Binding-site contacts:
Ligand atom C3 contacts residue MET84 of chain 5.A at 3.7 Å (hydrophobic).
Ligand atom O10 contacts residue SER171 of chain 7.B at 3.8 Å.
Ligand atom C7 contacts residue GLU7 of chain 7.A at 3.5 Å.
Ligand atom C6 contacts residue GLU149 of chain 5.A at 3.5 Å.
Ligand atom O11 contacts residue ARG76 of chain 7.B at 2.8 Å (salt-bridge).
Ligand atom C5 contacts residue HIS52 of chain 7.A at 3.2 Å.
Ligand atom P9 contacts residue ARG76 of chain 7.B at 3.7 Å.
Ligand atom O13 contacts residue GLU7 of chain 7.A at 2.8 Å (salt-bridge).
Ligand atom N4 contacts residue HIS146 of chain 5.A at 3.3 Å (h-bond).
Ligand atom C6 contacts residue MET84 of chain 5.A at 3.6 Å (hydrophobic).
Ligand atom O13 contacts residue HIS53 of chain 7.A at 3.3 Å (h-bond).
Ligand atom C5 contacts residue MN1 of chain 7.D at 3.3 Å.
Ligand atom N2 contacts residue MET84 of chain 5.A at 3.5 Å (h-bond).
Ligand atom C7 contacts residue GLU149 of chain 5.A at 3.6 Å.
Ligand atom O12 contacts residue LYS153 of chain 5.A at 2.8 Å (salt-bridge).
Ligand atom O13 contacts residue GLU149 of chain 5.A at 3.2 Å (salt-bridge).
Ligand atom C7 contacts residue MN1 of chain 7.E at 3.4 Å.
Ligand atom C8 contacts residue GLU149 of chain 5.A at 3.5 Å.
Ligand atom N4 contacts residue HIS52 of chain 7.A at 3.1 Å (h-bond).
Ligand atom N4 contacts residue GLU56 of chain 7.A at 3.1 Å (salt-bridge).
Ligand atom O12 contacts residue ARG98 of chain 7.B at 3.1 Å (salt-bridge).
Ligand atom P9 contacts residue SER171 of chain 7.B at 3.7 Å.
Ligand atom O11 contacts residue SER171 of chain 7.B at 2.6 Å (h-bond).
Ligand atom O10 contacts residue LYS173 of chain 7.B at 2.7 Å (salt-bridge).
Ligand atom O10 contacts residue ARG98 of chain 7.B at 2.8 Å (salt-bridge).
Ligand atom C5 contacts residue MN1 of chain 7.E at 3.3 Å.
Ligand atom O13 contacts residue MN1 of chain 7.E at 2.3 Å.
Ligand atom N4 contacts residue MN1 of chain 7.D at 2.3 Å.
Ligand atom O13 contacts residue HIS29 of chain 5.A at 3.2 Å (h-bond).
Ligand atom C3 contacts residue MN1 of chain 7.D at 3.3 Å.
Ligand atom C5 contacts residue HIS53 of chain 7.A at 3.7 Å.
Ligand atom N1 contacts residue GLU149 of chain 5.A at 3.1 Å (salt-bridge).
Ligand atom C5 contacts residue HIS145 of chain 5.A at 3.4 Å.
Ligand atom N2 contacts residue GLU149 of chain 5.A at 3.6 Å (salt-bridge).
Ligand atom N1 contacts residue MN1 of chain 7.E at 2.2 Å.
Ligand atom N2 contacts residue MN1 of chain 7.E at 3.2 Å.
Ligand atom N1 contacts residue HIS145 of chain 5.A at 3.1 Å (h-bond).
Ligand atom C6 contacts residue MN1 of chain 7.E at 3.5 Å.
Ligand atom N1 contacts residue HIS53 of chain 7.A at 3.4 Å (h-bond).
Ligand atom O12 contacts residue ARG76 of chain 7.B at 2.9 Å (salt-bridge).

Sequence of chain 7.B:
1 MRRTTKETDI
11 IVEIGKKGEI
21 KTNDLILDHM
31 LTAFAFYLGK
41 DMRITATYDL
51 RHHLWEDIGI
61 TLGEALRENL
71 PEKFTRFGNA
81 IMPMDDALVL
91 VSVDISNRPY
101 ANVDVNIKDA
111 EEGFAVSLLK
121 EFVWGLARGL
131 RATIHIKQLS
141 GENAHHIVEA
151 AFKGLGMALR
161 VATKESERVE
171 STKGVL

Sequence of chain 5.A:
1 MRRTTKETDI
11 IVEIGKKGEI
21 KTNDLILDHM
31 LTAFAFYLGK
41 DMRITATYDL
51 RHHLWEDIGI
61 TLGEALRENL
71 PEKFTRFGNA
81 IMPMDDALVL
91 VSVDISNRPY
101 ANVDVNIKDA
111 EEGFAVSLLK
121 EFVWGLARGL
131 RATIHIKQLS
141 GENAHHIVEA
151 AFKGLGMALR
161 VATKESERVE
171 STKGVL

The small molecule below binds the protein below.
Small molecule (SMILES): O=P(O)(O)C[C@@H](O)Cn1cncn1

Sequence of chain 7.A:
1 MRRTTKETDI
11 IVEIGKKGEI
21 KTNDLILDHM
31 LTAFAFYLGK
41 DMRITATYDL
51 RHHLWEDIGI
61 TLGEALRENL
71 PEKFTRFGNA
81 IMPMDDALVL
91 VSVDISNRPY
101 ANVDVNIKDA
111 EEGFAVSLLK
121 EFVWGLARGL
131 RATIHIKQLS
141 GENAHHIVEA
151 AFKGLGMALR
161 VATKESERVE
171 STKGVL